Sequence of chain 1.G:
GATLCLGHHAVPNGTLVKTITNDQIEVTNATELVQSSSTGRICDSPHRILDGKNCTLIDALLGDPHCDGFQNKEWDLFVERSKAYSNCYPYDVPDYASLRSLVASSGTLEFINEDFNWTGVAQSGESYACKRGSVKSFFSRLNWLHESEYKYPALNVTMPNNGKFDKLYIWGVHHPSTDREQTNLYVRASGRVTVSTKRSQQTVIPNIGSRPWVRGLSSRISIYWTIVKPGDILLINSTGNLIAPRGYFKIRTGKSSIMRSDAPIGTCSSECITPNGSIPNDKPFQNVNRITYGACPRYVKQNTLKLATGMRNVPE

Binding-site contacts:
Ligand atom N2 contacts residue ASN16 of chain 1.G at 2.9 Å (h-bond).
Ligand atom O5 contacts residue ASN16 of chain 1.G at 2.4 Å (h-bond).
Ligand atom C4 contacts residue ASN16 of chain 1.G at 4.2 Å.
Ligand atom C8 contacts residue THR18 of chain 1.G at 4.2 Å.
Ligand atom C1 contacts residue ASN16 of chain 1.G at 1.4 Å.
Ligand atom C5 contacts residue ASN16 of chain 1.G at 3.7 Å.
Ligand atom C7 contacts residue ASN32 of chain 1.G at 4.2 Å.
Ligand atom C7 contacts residue ASN16 of chain 1.G at 4.1 Å.
Ligand atom C8 contacts residue ASN32 of chain 1.G at 3.5 Å.
Ligand atom C3 contacts residue ASN16 of chain 1.G at 3.8 Å.
Ligand atom C8 contacts residue ASN16 of chain 1.G at 4.3 Å.
Ligand atom C2 contacts residue ASN16 of chain 1.G at 2.5 Å.

The protein below binds the small molecule below.
Small molecule (SMILES): CC(=O)N[C@@H]1[C@@H](O)[C@H](O)[C@@H](CO)O[C@H]1O